The protein below binds the small molecule below.
Small molecule (SMILES): Cc1cc(-c2cc(C(N)=O)n[nH]2)c(C)s1

Binding-site contacts:
Ligand atom S7 contacts residue PRO17 of chain 1.A at 3.7 Å.
Ligand atom C1 contacts residue ALA6 of chain 1.A at 3.9 Å (hydrophobic).
Ligand atom C5 contacts residue TYR20 of chain 1.A at 4.0 Å (hydrophobic).
Ligand atom O14 contacts residue PHE26 of chain 1.A at 3.0 Å (h-bond).
Ligand atom C6 contacts residue VAL9 of chain 1.A at 3.8 Å (hydrophobic).
Ligand atom C10 contacts residue GLY28 of chain 1.A at 3.8 Å.
Ligand atom N15 contacts residue CYS43 of chain 1.A at 3.5 Å (h-bond).
Ligand atom N12 contacts residue GLY28 of chain 1.A at 3.9 Å.
Ligand atom O14 contacts residue 1PE1 of chain 1.E at 3.7 Å.
Ligand atom C6 contacts residue LEU98 of chain 1.A at 3.8 Å (hydrophobic).
Ligand atom N11 contacts residue 1PE1 of chain 1.E at 3.7 Å.
Ligand atom C6 contacts residue TYR20 of chain 1.A at 3.7 Å (hydrophobic).
Ligand atom N11 contacts residue TYR20 of chain 1.A at 4.0 Å.
Ligand atom N11 contacts residue CYS27 of chain 1.A at 4.1 Å.
Ligand atom O14 contacts residue ASP47 of chain 1.A at 2.9 Å (salt-bridge).
Ligand atom C2 contacts residue LEU5 of chain 1.A at 4.0 Å (hydrophobic).
Ligand atom C1 contacts residue PRO17 of chain 1.A at 3.9 Å (hydrophobic).
Ligand atom N15 contacts residue 1PE1 of chain 1.E at 4.0 Å.
Ligand atom S7 contacts residue LEU5 of chain 1.A at 4.0 Å.
Ligand atom C13 contacts residue GLY28 of chain 1.A at 3.8 Å.
Ligand atom C9 contacts residue HIS46 of chain 1.A at 4.1 Å.
Ligand atom N15 contacts residue ASP47 of chain 1.A at 3.0 Å (salt-bridge).
Ligand atom N12 contacts residue 1PE1 of chain 1.E at 3.9 Å.
Ligand atom N15 contacts residue HIS46 of chain 1.A at 3.1 Å (h-bond).
Ligand atom C13 contacts residue CA1 of chain 1.C at 3.6 Å.
Ligand atom N12 contacts residue TYR20 of chain 1.A at 3.5 Å (h-bond).
Ligand atom C8 contacts residue LEU5 of chain 1.A at 4.0 Å (hydrophobic).
Ligand atom O14 contacts residue GLY28 of chain 1.A at 3.0 Å (h-bond).
Ligand atom C10 contacts residue 1PE1 of chain 1.E at 4.0 Å.
Ligand atom N11 contacts residue GLY28 of chain 1.A at 3.1 Å (h-bond).
Ligand atom C13 contacts residue ASP47 of chain 1.A at 3.3 Å.
Ligand atom C4 contacts residue LEU5 of chain 1.A at 3.7 Å (hydrophobic).
Ligand atom C5 contacts residue LEU5 of chain 1.A at 4.0 Å (hydrophobic).
Ligand atom O14 contacts residue CA1 of chain 1.C at 2.4 Å.
Ligand atom O14 contacts residue CYS27 of chain 1.A at 3.8 Å.
Ligand atom C13 contacts residue 1PE1 of chain 1.E at 3.7 Å.
Ligand atom C8 contacts residue TYR20 of chain 1.A at 4.0 Å (hydrophobic).
Ligand atom C6 contacts residue ILE94 of chain 1.A at 3.8 Å (hydrophobic).
Ligand atom S7 contacts residue VAL9 of chain 1.A at 4.0 Å.
Ligand atom C3 contacts residue LEU5 of chain 1.A at 3.6 Å (hydrophobic).

Sequence of chain 1.A:
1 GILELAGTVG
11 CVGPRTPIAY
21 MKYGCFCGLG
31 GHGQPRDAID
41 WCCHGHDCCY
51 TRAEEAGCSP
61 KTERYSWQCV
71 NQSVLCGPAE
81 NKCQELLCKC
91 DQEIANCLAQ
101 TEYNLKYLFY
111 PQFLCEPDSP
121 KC